Sequence of chain 1.A:
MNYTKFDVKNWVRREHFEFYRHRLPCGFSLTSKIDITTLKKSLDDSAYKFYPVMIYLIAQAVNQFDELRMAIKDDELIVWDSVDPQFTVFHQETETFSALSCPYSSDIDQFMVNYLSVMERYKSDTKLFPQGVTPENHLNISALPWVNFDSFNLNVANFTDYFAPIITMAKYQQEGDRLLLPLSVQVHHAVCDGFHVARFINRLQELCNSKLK

The protein below binds the small molecule below.
Small molecule (SMILES): O=C(N[C@H](CO)[C@H](O)c1ccc([N+](=O)[O-])cc1)C(Cl)Cl

Binding-site contacts:
Ligand atom N2 contacts residue TYR20 of chain 2.A at 3.8 Å.
Ligand atom C8 contacts residue CYS26 of chain 2.A at 4.1 Å (hydrophobic).
Ligand atom O2 contacts residue TYR20 of chain 2.A at 2.8 Å (h-bond).
Ligand atom C7 contacts residue LEU154 of chain 1.A at 3.6 Å (hydrophobic).
Ligand atom C1 contacts residue GLN86 of chain 1.A at 4.2 Å.
Ligand atom C8 contacts residue LEU154 of chain 1.A at 4.2 Å (hydrophobic).
Ligand atom O5 contacts residue SER142 of chain 1.A at 4.0 Å.
Ligand atom CL1 contacts residue ASN140 of chain 1.A at 3.7 Å.
Ligand atom O2 contacts residue PHE19 of chain 2.A at 4.2 Å.
Ligand atom CL2 contacts residue PHE129 of chain 1.A at 3.6 Å.
Ligand atom C9 contacts residue LEU24 of chain 2.A at 4.1 Å (hydrophobic).
Ligand atom O9A contacts residue ILE166 of chain 1.A at 3.8 Å.
Ligand atom C11 contacts residue ILE166 of chain 1.A at 3.8 Å (hydrophobic).
Ligand atom C5 contacts residue LEU154 of chain 1.A at 4.1 Å (hydrophobic).
Ligand atom C11 contacts residue LEU154 of chain 1.A at 4.2 Å (hydrophobic).
Ligand atom O9A contacts residue TYR162 of chain 1.A at 3.5 Å.
Ligand atom C9 contacts residue ILE166 of chain 1.A at 3.9 Å (hydrophobic).
Ligand atom C4 contacts residue THR88 of chain 1.A at 4.1 Å.
Ligand atom C8 contacts residue LEU24 of chain 2.A at 4.0 Å (hydrophobic).
Ligand atom O5 contacts residue LEU154 of chain 1.A at 4.2 Å.
Ligand atom C6 contacts residue LEU154 of chain 1.A at 3.9 Å (hydrophobic).
Ligand atom O4 contacts residue HIS189 of chain 2.A at 2.8 Å (h-bond).
Ligand atom C2 contacts residue TYR20 of chain 2.A at 3.4 Å (hydrophobic).
Ligand atom N9 contacts residue LEU24 of chain 2.A at 3.9 Å.
Ligand atom N9 contacts residue ILE166 of chain 1.A at 3.8 Å.
Ligand atom C4 contacts residue SER142 of chain 1.A at 4.2 Å.
Ligand atom O5 contacts residue ILE166 of chain 1.A at 4.0 Å.
Ligand atom C7 contacts residue CYS26 of chain 2.A at 4.2 Å (hydrophobic).
Ligand atom C3 contacts residue HIS189 of chain 2.A at 4.0 Å.
Ligand atom CL2 contacts residue TYR20 of chain 2.A at 4.2 Å.
Ligand atom C4 contacts residue HIS189 of chain 2.A at 3.7 Å.
Ligand atom CL2 contacts residue ALA99 of chain 1.A at 3.6 Å.
Ligand atom C4 contacts residue PHE97 of chain 1.A at 4.1 Å (hydrophobic).
Ligand atom C4 contacts residue TYR20 of chain 2.A at 4.0 Å (hydrophobic).
Ligand atom C3 contacts residue TYR20 of chain 2.A at 3.8 Å (hydrophobic).
Ligand atom O9B contacts residue VAL156 of chain 1.A at 3.5 Å.
Ligand atom CL1 contacts residue GLN86 of chain 1.A at 3.9 Å.
Ligand atom O9B contacts residue LEU24 of chain 2.A at 3.8 Å.
Ligand atom C10 contacts residue ILE166 of chain 1.A at 3.7 Å (hydrophobic).
Ligand atom C1 contacts residue ASN140 of chain 1.A at 3.6 Å.

Sequence of chain 2.A:
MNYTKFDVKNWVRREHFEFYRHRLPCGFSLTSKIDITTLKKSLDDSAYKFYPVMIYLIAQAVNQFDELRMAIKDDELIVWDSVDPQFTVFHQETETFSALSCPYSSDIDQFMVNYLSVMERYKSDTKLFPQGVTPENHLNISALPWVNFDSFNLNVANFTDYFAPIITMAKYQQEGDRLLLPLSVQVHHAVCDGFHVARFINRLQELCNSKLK